Binding-site contacts:
Ligand atom C5 contacts residue HIS155 of chain 55.B at 4.0 Å.
Ligand atom C6 contacts residue SER93 of chain 55.B at 4.0 Å.
Ligand atom C6 contacts residue HIS155 of chain 55.B at 3.4 Å.
Ligand atom O3 contacts residue LYS156 of chain 55.B at 3.0 Å.
Ligand atom OAF contacts residue THR4 of chain 55.B at 2.9 Å (h-bond).
Ligand atom O6B contacts residue HIS155 of chain 55.B at 3.3 Å (h-bond).
Ligand atom O4 contacts residue LYS156 of chain 55.B at 3.5 Å.
Ligand atom C6 contacts residue LEU62 of chain 55.B at 3.5 Å (hydrophobic).
Ligand atom OAH contacts residue THR4 of chain 55.B at 3.7 Å.
Ligand atom O3 contacts residue ALA158 of chain 55.B at 3.0 Å (h-bond).
Ligand atom O5 contacts residue HIS155 of chain 55.B at 3.6 Å.
Ligand atom SAG contacts residue ARG157 of chain 55.B at 3.6 Å (salt-bridge).
Ligand atom O4 contacts residue SER93 of chain 55.B at 3.0 Å (h-bond).
Ligand atom C6 contacts residue HIS94 of chain 55.B at 3.9 Å.
Ligand atom O5 contacts residue ARG157 of chain 55.B at 3.8 Å.
Ligand atom O6B contacts residue ARG157 of chain 55.B at 3.3 Å (salt-bridge).
Ligand atom O5 contacts residue LYS156 of chain 55.B at 3.4 Å.
Ligand atom O6B contacts residue LYS156 of chain 55.B at 3.3 Å.
Ligand atom C4 contacts residue LYS156 of chain 55.B at 4.0 Å.
Ligand atom O6A contacts residue HIS94 of chain 55.B at 3.2 Å (h-bond).
Ligand atom OAH contacts residue ASP3 of chain 55.B at 4.0 Å.
Ligand atom O6A contacts residue HIS155 of chain 55.B at 3.8 Å.
Ligand atom OAH contacts residue LEU2 of chain 55.B at 2.8 Å (h-bond).
Ligand atom O3 contacts residue ARG157 of chain 55.B at 3.3 Å (salt-bridge).
Ligand atom C2 contacts residue ALA158 of chain 55.B at 3.7 Å (hydrophobic).
Ligand atom C3 contacts residue ALA158 of chain 55.B at 4.0 Å (hydrophobic).
Ligand atom C3 contacts residue ARG157 of chain 55.B at 3.7 Å.
Ligand atom O4 contacts residue HIS155 of chain 55.B at 3.5 Å (h-bond).
Ligand atom SAG contacts residue THR4 of chain 55.B at 3.9 Å.
Ligand atom O6B contacts residue LEU62 of chain 55.B at 4.0 Å.
Ligand atom OAF contacts residue ARG157 of chain 55.B at 2.8 Å (salt-bridge).
Ligand atom C3 contacts residue LYS156 of chain 55.B at 4.0 Å.
Ligand atom O6B contacts residue HIS94 of chain 55.B at 4.0 Å.
Ligand atom OBI contacts residue LYS156 of chain 55.B at 4.0 Å.
Ligand atom OAH contacts residue ARG157 of chain 55.B at 3.1 Å (salt-bridge).
Ligand atom C5 contacts residue LEU62 of chain 55.B at 3.8 Å (hydrophobic).
Ligand atom O6A contacts residue SER93 of chain 55.B at 3.2 Å.
Ligand atom OAF contacts residue ALA158 of chain 55.B at 3.3 Å.
Ligand atom O5B contacts residue LYS156 of chain 55.B at 3.3 Å.
Ligand atom O6A contacts residue LEU62 of chain 55.B at 3.4 Å.

Sequence of chain 55.B:
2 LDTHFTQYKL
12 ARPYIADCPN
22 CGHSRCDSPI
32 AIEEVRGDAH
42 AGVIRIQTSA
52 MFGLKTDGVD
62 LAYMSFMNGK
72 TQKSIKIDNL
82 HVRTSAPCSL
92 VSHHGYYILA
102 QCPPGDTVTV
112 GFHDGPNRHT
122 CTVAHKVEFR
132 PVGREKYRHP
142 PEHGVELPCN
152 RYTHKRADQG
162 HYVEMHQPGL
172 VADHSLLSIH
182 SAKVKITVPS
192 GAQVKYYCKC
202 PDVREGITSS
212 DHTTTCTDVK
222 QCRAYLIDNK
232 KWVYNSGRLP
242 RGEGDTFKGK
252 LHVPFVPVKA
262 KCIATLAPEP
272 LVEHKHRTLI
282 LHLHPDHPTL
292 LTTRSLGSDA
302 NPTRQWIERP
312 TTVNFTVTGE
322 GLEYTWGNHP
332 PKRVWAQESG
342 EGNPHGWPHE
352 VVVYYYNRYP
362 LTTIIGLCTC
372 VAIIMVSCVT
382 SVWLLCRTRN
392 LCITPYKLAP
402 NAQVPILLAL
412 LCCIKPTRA

The small molecule below binds the protein below.
Small molecule (SMILES): O=C(O)[C@@H]1O[C@H](O[C@H]2[C@@H](OS(=O)(=O)O)O[C@@H](O)[C@H](NS(=O)(=O)O)[C@H]2O)[C@@H](OS(=O)(=O)O)[C@H](O)[C@@H]1O